Sequence of chain 1.A:
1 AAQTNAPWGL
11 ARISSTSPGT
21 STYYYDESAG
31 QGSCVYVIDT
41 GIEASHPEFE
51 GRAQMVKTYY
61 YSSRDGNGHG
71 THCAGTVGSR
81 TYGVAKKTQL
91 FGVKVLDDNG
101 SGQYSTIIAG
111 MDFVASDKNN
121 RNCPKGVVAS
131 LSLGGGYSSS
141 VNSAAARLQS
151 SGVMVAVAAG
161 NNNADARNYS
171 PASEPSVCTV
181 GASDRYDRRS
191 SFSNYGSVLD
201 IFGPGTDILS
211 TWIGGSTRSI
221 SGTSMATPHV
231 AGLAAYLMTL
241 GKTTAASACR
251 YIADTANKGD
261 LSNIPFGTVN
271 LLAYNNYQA

Binding-site contacts:
Ligand atom CB contacts residue GLY134 of chain 1.A at 3.2 Å.
Ligand atom OE2 contacts residue SER224 of chain 1.A at 3.4 Å (h-bond).
Ligand atom O contacts residue GLY134 of chain 1.A at 3.6 Å (h-bond).
Ligand atom N contacts residue GLY134 of chain 1.A at 3.0 Å (h-bond).
Ligand atom CD contacts residue GLY100 of chain 1.A at 3.6 Å.
Ligand atom CD contacts residue SER101 of chain 1.A at 3.4 Å.
Ligand atom OD2 contacts residue GLY100 of chain 1.A at 3.3 Å.
Ligand atom CG contacts residue ASN67 of chain 1.A at 3.0 Å.
Ligand atom OE1 contacts residue GLY134 of chain 1.A at 3.6 Å.
Ligand atom CD2 contacts residue ARG218 of chain 1.A at 3.6 Å.
Ligand atom CA contacts residue GLY134 of chain 1.A at 3.1 Å.
Ligand atom N contacts residue ILE107 of chain 1.A at 3.1 Å.
Ligand atom C contacts residue GLY134 of chain 1.A at 3.0 Å.
Ligand atom CG contacts residue HIS69 of chain 1.A at 3.5 Å.
Ligand atom O contacts residue TYR104 of chain 1.A at 3.5 Å.
Ligand atom N contacts residue LEU96 of chain 1.A at 3.6 Å.
Ligand atom CG contacts residue GLY100 of chain 1.A at 3.1 Å.
Ligand atom CB contacts residue SER101 of chain 1.A at 3.7 Å.
Ligand atom CB contacts residue HIS69 of chain 1.A at 3.7 Å.
Ligand atom OD2 contacts residue ASN67 of chain 1.A at 2.5 Å (h-bond).
Ligand atom O contacts residue GLY134 of chain 1.A at 3.1 Å (h-bond).
Ligand atom CD1 contacts residue ARG218 of chain 1.A at 3.1 Å.
Ligand atom N contacts residue GLY134 of chain 1.A at 2.6 Å (h-bond).
Ligand atom CE contacts residue GLY100 of chain 1.A at 3.5 Å.
Ligand atom O contacts residue ASN99 of chain 1.A at 3.6 Å (h-bond).
Ligand atom CA contacts residue GLY135 of chain 1.A at 3.5 Å.
Ligand atom N contacts residue GLY102 of chain 1.A at 3.1 Å (h-bond).
Ligand atom C contacts residue GLY134 of chain 1.A at 2.8 Å.
Ligand atom OD1 contacts residue ASN67 of chain 1.A at 2.9 Å (h-bond).
Ligand atom CB contacts residue GLY100 of chain 1.A at 3.6 Å.
Ligand atom OD1 contacts residue HIS69 of chain 1.A at 3.6 Å.
Ligand atom NZ contacts residue GLY100 of chain 1.A at 3.1 Å (h-bond).
Ligand atom OE1 contacts residue ALA158 of chain 1.A at 3.7 Å.
Ligand atom CB contacts residue GLY102 of chain 1.A at 3.6 Å.
Ligand atom OE1 contacts residue LEU133 of chain 1.A at 3.3 Å (h-bond).
Ligand atom NZ contacts residue ASN99 of chain 1.A at 3.3 Å (h-bond).
Ligand atom OE1 contacts residue GLY160 of chain 1.A at 3.6 Å.
Ligand atom OD2 contacts residue HIS69 of chain 1.A at 3.4 Å.
Ligand atom O contacts residue GLY100 of chain 1.A at 3.7 Å.
Ligand atom CA contacts residue GLY134 of chain 1.A at 3.3 Å.

A protein and the small-molecule ligand that binds it are described below.
Small molecule (SMILES): CC(C)C[C@H](NC(=O)[C@H](C)NC(=O)[C@H](CC(=O)O)NC(=O)[C@H](C)NC(=O)[C@H](CCC(=O)O)NC(=O)CNC(=O)[C@@H](N)CCCCN)C(=O)N[C@@H](CO)C(=O)N[C@@H](CC(C)C)C(=O)N[C@@H](CC(=O)O)C(=O)O